Binding-site contacts:
Ligand atom C22 contacts residue PRO41 of chain 1.A at 4.1 Å (hydrophobic).
Ligand atom C3 contacts residue ILE105 of chain 1.A at 4.0 Å (hydrophobic).
Ligand atom C22 contacts residue LEU51 of chain 1.A at 4.1 Å (hydrophobic).
Ligand atom C17 contacts residue LEU51 of chain 1.A at 4.2 Å (hydrophobic).
Ligand atom C4 contacts residue ASN99 of chain 1.A at 3.8 Å.
Ligand atom C2 contacts residue ILE105 of chain 1.A at 4.2 Å (hydrophobic).
Ligand atom N4 contacts residue TYR98 of chain 1.A at 3.9 Å.
Ligand atom C24 contacts residue TRP40 of chain 1.A at 4.1 Å (hydrophobic).
Ligand atom O2 contacts residue TRP40 of chain 1.A at 3.3 Å.
Ligand atom C20 contacts residue TRP40 of chain 1.A at 3.6 Å (hydrophobic).
Ligand atom C17 contacts residue PRO41 of chain 1.A at 3.6 Å (hydrophobic).
Ligand atom C21 contacts residue LEU51 of chain 1.A at 3.9 Å (hydrophobic).
Ligand atom O1 contacts residue LEU51 of chain 1.A at 3.4 Å.
Ligand atom C19 contacts residue TRP40 of chain 1.A at 3.9 Å (hydrophobic).
Ligand atom C18 contacts residue PRO41 of chain 1.A at 3.4 Å (hydrophobic).
Ligand atom C4 contacts residue ILE105 of chain 1.A at 4.0 Å (hydrophobic).
Ligand atom C1 contacts residue PRO41 of chain 1.A at 4.1 Å (hydrophobic).
Ligand atom C11 contacts residue LEU53 of chain 1.A at 3.6 Å (hydrophobic).
Ligand atom C19 contacts residue LEU51 of chain 1.A at 3.9 Å (hydrophobic).
Ligand atom C12 contacts residue LEU53 of chain 1.A at 4.1 Å (hydrophobic).
Ligand atom C7 contacts residue ASN99 of chain 1.A at 3.7 Å.
Ligand atom C5 contacts residue VAL46 of chain 1.A at 4.0 Å (hydrophobic).
Ligand atom C24 contacts residue ILE105 of chain 1.A at 4.0 Å (hydrophobic).
Ligand atom C9 contacts residue LEU53 of chain 1.A at 3.9 Å (hydrophobic).
Ligand atom N2 contacts residue TYR98 of chain 1.A at 4.1 Å.
Ligand atom N5 contacts residue LEU53 of chain 1.A at 4.1 Å.
Ligand atom C6 contacts residue ASN99 of chain 1.A at 3.9 Å.
Ligand atom C2 contacts residue VAL46 of chain 1.A at 4.1 Å (hydrophobic).
Ligand atom C18 contacts residue LEU51 of chain 1.A at 4.0 Å (hydrophobic).
Ligand atom N2 contacts residue ASN99 of chain 1.A at 3.0 Å (h-bond).
Ligand atom C5 contacts residue PRO41 of chain 1.A at 3.4 Å (hydrophobic).
Ligand atom N2 contacts residue ILE105 of chain 1.A at 4.0 Å.
Ligand atom C5 contacts residue PHE42 of chain 1.A at 3.6 Å (hydrophobic).
Ligand atom C3 contacts residue ASN99 of chain 1.A at 3.7 Å.
Ligand atom C20 contacts residue LEU51 of chain 1.A at 3.8 Å (hydrophobic).
Ligand atom C25 contacts residue ILE105 of chain 1.A at 3.9 Å (hydrophobic).
Ligand atom C10 contacts residue LEU53 of chain 1.A at 3.8 Å (hydrophobic).
Ligand atom N1 contacts residue PRO41 of chain 1.A at 3.2 Å (h-bond).
Ligand atom N4 contacts residue ASN99 of chain 1.A at 3.1 Å (h-bond).
Ligand atom N3 contacts residue ILE105 of chain 1.A at 4.1 Å.

Sequence of chain 1.A:
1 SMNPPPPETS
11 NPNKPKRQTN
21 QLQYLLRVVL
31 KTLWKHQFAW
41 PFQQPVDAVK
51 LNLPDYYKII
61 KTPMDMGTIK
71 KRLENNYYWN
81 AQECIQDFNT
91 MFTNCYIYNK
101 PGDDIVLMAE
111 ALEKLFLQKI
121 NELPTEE

The protein below binds the small molecule below.
Small molecule (SMILES): Cc1cnc(Nc2ccc(N3CCN(C)CC3)cc2)nc1Nc1cccc(S(=O)(=O)NC(C)(C)C)c1